Sequence of chain 1.A:
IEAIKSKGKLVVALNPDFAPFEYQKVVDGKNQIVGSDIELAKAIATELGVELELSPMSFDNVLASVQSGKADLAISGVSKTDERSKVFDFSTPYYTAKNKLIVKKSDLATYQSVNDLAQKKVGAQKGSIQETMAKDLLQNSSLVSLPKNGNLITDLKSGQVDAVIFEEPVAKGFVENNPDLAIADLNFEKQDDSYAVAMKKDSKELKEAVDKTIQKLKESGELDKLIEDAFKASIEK

This protein binds this small molecule.
Small molecule (SMILES): NC(=[NH2+])NCCC[C@H](N)C(=O)O

Binding-site contacts:
Ligand atom CD contacts residue PHE49 of chain 1.A at 3.6 Å (hydrophobic).
Ligand atom NH1 contacts residue SER107 of chain 1.A at 3.0 Å (h-bond).
Ligand atom CG contacts residue GLY108 of chain 1.A at 3.2 Å.
Ligand atom CG contacts residue PHE90 of chain 1.A at 3.6 Å (hydrophobic).
Ligand atom OXT contacts residue SER159 of chain 1.A at 3.1 Å.
Ligand atom NE contacts residue PHE49 of chain 1.A at 3.6 Å.
Ligand atom O contacts residue ARG115 of chain 1.A at 2.8 Å (salt-bridge).
Ligand atom NH2 contacts residue ASN180 of chain 1.A at 3.7 Å.
Ligand atom NH2 contacts residue GLN156 of chain 1.A at 2.9 Å (h-bond).
Ligand atom N contacts residue GLU198 of chain 1.A at 2.9 Å (salt-bridge).
Ligand atom C contacts residue ARG115 of chain 1.A at 3.5 Å.
Ligand atom C contacts residue SER110 of chain 1.A at 3.7 Å.
Ligand atom CA contacts residue GLY108 of chain 1.A at 3.8 Å.
Ligand atom O contacts residue PHE90 of chain 1.A at 3.7 Å.
Ligand atom NE contacts residue SER107 of chain 1.A at 2.9 Å (h-bond).
Ligand atom N contacts residue GLY108 of chain 1.A at 2.8 Å (h-bond).
Ligand atom NH1 contacts residue PHE49 of chain 1.A at 3.4 Å.
Ligand atom OXT contacts residue ILE160 of chain 1.A at 2.8 Å (h-bond).
Ligand atom CG contacts residue PHE49 of chain 1.A at 3.6 Å (hydrophobic).
Ligand atom CA contacts residue GLN161 of chain 1.A at 3.4 Å.
Ligand atom CD contacts residue PHE90 of chain 1.A at 3.6 Å (hydrophobic).
Ligand atom CB contacts residue GLN161 of chain 1.A at 3.5 Å.
Ligand atom N contacts residue TYR227 of chain 1.A at 3.7 Å.
Ligand atom OXT contacts residue ARG115 of chain 1.A at 3.0 Å (salt-bridge).
Ligand atom CD contacts residue GLN156 of chain 1.A at 3.5 Å.
Ligand atom OXT contacts residue PHE90 of chain 1.A at 3.7 Å.
Ligand atom CZ contacts residue PHE90 of chain 1.A at 3.5 Å (hydrophobic).
Ligand atom NH1 contacts residue GLU53 of chain 1.A at 3.0 Å (salt-bridge).
Ligand atom O contacts residue SER110 of chain 1.A at 2.8 Å (h-bond).
Ligand atom CZ contacts residue PHE49 of chain 1.A at 3.5 Å (hydrophobic).
Ligand atom NH2 contacts residue ASN46 of chain 1.A at 2.9 Å (h-bond).
Ligand atom CZ contacts residue SER107 of chain 1.A at 3.5 Å.
Ligand atom N contacts residue SER110 of chain 1.A at 2.8 Å (h-bond).
Ligand atom NE contacts residue PHE90 of chain 1.A at 3.5 Å.
Ligand atom CA contacts residue SER110 of chain 1.A at 3.6 Å.
Ligand atom CA contacts residue GLU198 of chain 1.A at 3.7 Å.
Ligand atom O contacts residue GLY108 of chain 1.A at 3.6 Å (h-bond).
Ligand atom O contacts residue VAL109 of chain 1.A at 3.5 Å.
Ligand atom NH2 contacts residue PHE90 of chain 1.A at 3.7 Å.
Ligand atom NH1 contacts residue ASN46 of chain 1.A at 2.9 Å (h-bond).